Binding-site contacts:
Ligand atom O5 contacts residue GLN169 of chain 1.B at 4.0 Å.
Ligand atom C4 contacts residue ASN178 of chain 1.B at 4.2 Å.
Ligand atom C8 contacts residue VAL171 of chain 1.B at 3.8 Å (hydrophobic).
Ligand atom C5 contacts residue ASN178 of chain 1.B at 3.7 Å.
Ligand atom C7 contacts residue VAL171 of chain 1.B at 4.3 Å (hydrophobic).
Ligand atom C7 contacts residue ASN178 of chain 1.B at 3.6 Å.
Ligand atom O5 contacts residue ASN178 of chain 1.B at 2.4 Å (h-bond).
Ligand atom C1 contacts residue GLN169 of chain 1.B at 3.5 Å.
Ligand atom O7 contacts residue ASN178 of chain 1.B at 3.8 Å.
Ligand atom C7 contacts residue GLN169 of chain 1.B at 4.5 Å.
Ligand atom C3 contacts residue GLN169 of chain 1.B at 4.2 Å.
Ligand atom C5 contacts residue GLN169 of chain 1.B at 4.0 Å.
Ligand atom C8 contacts residue GLN169 of chain 1.B at 4.5 Å.
Ligand atom C2 contacts residue ASN178 of chain 1.B at 2.5 Å.
Ligand atom C2 contacts residue GLN169 of chain 1.B at 4.1 Å.
Ligand atom N2 contacts residue ASN178 of chain 1.B at 3.0 Å (h-bond).
Ligand atom C1 contacts residue ASN178 of chain 1.B at 1.4 Å.
Ligand atom C3 contacts residue ASN178 of chain 1.B at 3.8 Å.
Ligand atom N2 contacts residue VAL171 of chain 1.B at 4.2 Å.
Ligand atom N2 contacts residue GLN169 of chain 1.B at 3.5 Å (h-bond).

This protein binds this small molecule.
Small molecule (SMILES): CC(=O)N[C@@H]1[C@@H](O)[C@H](O)[C@@H](CO)O[C@H]1O

Sequence of chain 1.B:
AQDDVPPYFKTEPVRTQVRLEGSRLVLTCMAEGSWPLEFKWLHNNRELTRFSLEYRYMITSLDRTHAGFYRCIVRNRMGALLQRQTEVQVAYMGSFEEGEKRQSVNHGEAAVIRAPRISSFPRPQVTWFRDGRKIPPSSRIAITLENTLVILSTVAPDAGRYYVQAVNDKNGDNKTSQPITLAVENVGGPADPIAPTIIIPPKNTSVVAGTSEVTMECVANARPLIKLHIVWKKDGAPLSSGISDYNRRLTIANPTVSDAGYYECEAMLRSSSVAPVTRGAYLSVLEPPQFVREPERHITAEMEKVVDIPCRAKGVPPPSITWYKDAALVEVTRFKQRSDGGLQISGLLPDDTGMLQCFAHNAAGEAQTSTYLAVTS